The small molecule below binds the protein below.
Small molecule (SMILES): C[C@H]1O[C@@H](n2cnc3c(N)ncnc32)[C@H](O)[C@@H]1O

Sequence of chain 1.M:
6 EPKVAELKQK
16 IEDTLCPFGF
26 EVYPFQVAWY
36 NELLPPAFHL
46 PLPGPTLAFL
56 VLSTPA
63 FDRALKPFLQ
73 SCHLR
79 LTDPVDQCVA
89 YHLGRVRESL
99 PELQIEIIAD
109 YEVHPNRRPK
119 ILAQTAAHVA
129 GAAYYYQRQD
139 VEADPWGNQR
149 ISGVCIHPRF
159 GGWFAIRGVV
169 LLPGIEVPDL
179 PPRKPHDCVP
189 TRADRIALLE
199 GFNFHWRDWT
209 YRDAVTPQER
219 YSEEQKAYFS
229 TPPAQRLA

Binding-site contacts:
Ligand atom C5 contacts residue PRO113 of chain 1.M at 3.8 Å (hydrophobic).
Ligand atom C8 contacts residue ARG115 of chain 1.M at 3.2 Å.
Ligand atom C1' contacts residue ARG115 of chain 1.M at 3.5 Å.
Ligand atom N9 contacts residue ARG115 of chain 1.M at 3.6 Å.
Ligand atom C4 contacts residue ASN114 of chain 1.M at 4.0 Å.
Ligand atom N1 contacts residue ASN114 of chain 1.M at 3.4 Å.
Ligand atom C8 contacts residue PRO113 of chain 1.M at 3.8 Å (hydrophobic).
Ligand atom C2' contacts residue PRO113 of chain 1.M at 3.3 Å (hydrophobic).
Ligand atom N3 contacts residue PRO113 of chain 1.M at 3.5 Å (h-bond).
Ligand atom N7 contacts residue ARG115 of chain 1.M at 3.5 Å.
Ligand atom N7 contacts residue PRO113 of chain 1.M at 4.1 Å.
Ligand atom N6 contacts residue ASN114 of chain 1.M at 3.5 Å (h-bond).
Ligand atom C2 contacts residue ASN114 of chain 1.M at 3.5 Å.
Ligand atom O2' contacts residue ARG115 of chain 1.M at 3.7 Å.
Ligand atom C4 contacts residue PRO113 of chain 1.M at 3.2 Å (hydrophobic).
Ligand atom N9 contacts residue PRO113 of chain 1.M at 3.2 Å (h-bond).
Ligand atom C2' contacts residue ARG115 of chain 1.M at 4.0 Å.
Ligand atom C6 contacts residue PRO113 of chain 1.M at 4.5 Å (hydrophobic).
Ligand atom O2' contacts residue PRO113 of chain 1.M at 3.8 Å.
Ligand atom C5 contacts residue ARG115 of chain 1.M at 4.1 Å.
Ligand atom C2 contacts residue PRO113 of chain 1.M at 4.2 Å (hydrophobic).
Ligand atom C6 contacts residue ASN114 of chain 1.M at 3.6 Å.
Ligand atom N3 contacts residue ASN114 of chain 1.M at 3.8 Å.
Ligand atom C1' contacts residue PRO113 of chain 1.M at 3.7 Å (hydrophobic).
Ligand atom C5 contacts residue ASN114 of chain 1.M at 3.9 Å.